Sequence of chain 2.A:
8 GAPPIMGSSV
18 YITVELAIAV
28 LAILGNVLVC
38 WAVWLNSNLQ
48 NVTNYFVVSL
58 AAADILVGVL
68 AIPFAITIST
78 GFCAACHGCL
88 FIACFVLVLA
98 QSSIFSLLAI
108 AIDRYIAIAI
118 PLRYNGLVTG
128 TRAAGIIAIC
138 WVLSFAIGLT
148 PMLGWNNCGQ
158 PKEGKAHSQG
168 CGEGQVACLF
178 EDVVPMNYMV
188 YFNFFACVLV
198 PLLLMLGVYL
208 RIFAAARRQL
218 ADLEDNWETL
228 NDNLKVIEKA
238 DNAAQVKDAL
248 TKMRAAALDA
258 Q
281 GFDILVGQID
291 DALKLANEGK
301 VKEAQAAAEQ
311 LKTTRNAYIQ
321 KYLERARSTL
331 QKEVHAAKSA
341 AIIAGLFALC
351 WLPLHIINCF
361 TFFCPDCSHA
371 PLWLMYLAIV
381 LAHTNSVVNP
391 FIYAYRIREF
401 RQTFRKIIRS

The protein below binds the small molecule below.
Small molecule (SMILES): N#Cc1c(N)nc(SCc2ncc[nH]2)c(C#N)c1-c1ccccc1

Binding-site contacts:
Ligand atom N15 contacts residue ALA72 of chain 2.A at 3.9 Å.
Ligand atom C18 contacts residue GLU178 of chain 2.A at 3.3 Å.
Ligand atom C10 contacts residue TRP351 of chain 2.A at 3.6 Å (hydrophobic).
Ligand atom C13 contacts residue PHE177 of chain 2.A at 3.9 Å (hydrophobic).
Ligand atom C12 contacts residue PHE177 of chain 2.A at 3.7 Å (hydrophobic).
Ligand atom C02 contacts residue GLU178 of chain 2.A at 3.5 Å.
Ligand atom C22 contacts residue MET375 of chain 2.A at 3.5 Å (hydrophobic).
Ligand atom C21 contacts residue MET375 of chain 2.A at 3.5 Å (hydrophobic).
Ligand atom C19 contacts residue GLU178 of chain 2.A at 4.0 Å.
Ligand atom C04 contacts residue ASN358 of chain 2.A at 3.7 Å.
Ligand atom S17 contacts residue PHE177 of chain 2.A at 3.8 Å.
Ligand atom N01 contacts residue MET375 of chain 2.A at 3.5 Å.
Ligand atom C11 contacts residue LEU354 of chain 2.A at 3.8 Å (hydrophobic).
Ligand atom C16 contacts residue GLU178 of chain 2.A at 3.9 Å.
Ligand atom C21 contacts residue TYR376 of chain 2.A at 3.3 Å (hydrophobic).
Ligand atom C22 contacts residue LEU372 of chain 2.A at 3.2 Å (hydrophobic).
Ligand atom C06 contacts residue PHE177 of chain 2.A at 4.0 Å (hydrophobic).
Ligand atom C03 contacts residue PHE177 of chain 2.A at 3.6 Å (hydrophobic).
Ligand atom N20 contacts residue ILE379 of chain 2.A at 3.0 Å.
Ligand atom N24 contacts residue GLU178 of chain 2.A at 3.2 Å (salt-bridge).
Ligand atom C10 contacts residue VAL93 of chain 2.A at 3.7 Å (hydrophobic).
Ligand atom C12 contacts residue LEU354 of chain 2.A at 4.0 Å (hydrophobic).
Ligand atom N01 contacts residue PHE177 of chain 2.A at 3.9 Å.
Ligand atom N23 contacts residue GLU178 of chain 2.A at 3.9 Å.
Ligand atom N20 contacts residue TYR376 of chain 2.A at 3.5 Å.
Ligand atom N05 contacts residue MET186 of chain 2.A at 3.8 Å.
Ligand atom C04 contacts residue PHE177 of chain 2.A at 3.8 Å (hydrophobic).
Ligand atom N05 contacts residue LEU354 of chain 2.A at 3.5 Å.
Ligand atom C04 contacts residue LEU354 of chain 2.A at 3.9 Å (hydrophobic).
Ligand atom N05 contacts residue ASN358 of chain 2.A at 2.6 Å (h-bond).
Ligand atom N23 contacts residue LEU372 of chain 2.A at 3.7 Å.
Ligand atom C02 contacts residue PHE177 of chain 2.A at 3.5 Å (hydrophobic).
Ligand atom C13 contacts residue ILE379 of chain 2.A at 4.0 Å (hydrophobic).
Ligand atom N24 contacts residue PHE177 of chain 2.A at 3.6 Å.
Ligand atom C21 contacts residue ILE379 of chain 2.A at 3.3 Å (hydrophobic).
Ligand atom N01 contacts residue GLU178 of chain 2.A at 2.8 Å (salt-bridge).
Ligand atom S17 contacts residue GLU178 of chain 2.A at 4.0 Å.
Ligand atom C09 contacts residue VAL93 of chain 2.A at 3.9 Å (hydrophobic).
Ligand atom C16 contacts residue PHE177 of chain 2.A at 3.5 Å (hydrophobic).
Ligand atom C11 contacts residue LEU94 of chain 2.A at 3.6 Å (hydrophobic).